Sequence of chain 14.C:
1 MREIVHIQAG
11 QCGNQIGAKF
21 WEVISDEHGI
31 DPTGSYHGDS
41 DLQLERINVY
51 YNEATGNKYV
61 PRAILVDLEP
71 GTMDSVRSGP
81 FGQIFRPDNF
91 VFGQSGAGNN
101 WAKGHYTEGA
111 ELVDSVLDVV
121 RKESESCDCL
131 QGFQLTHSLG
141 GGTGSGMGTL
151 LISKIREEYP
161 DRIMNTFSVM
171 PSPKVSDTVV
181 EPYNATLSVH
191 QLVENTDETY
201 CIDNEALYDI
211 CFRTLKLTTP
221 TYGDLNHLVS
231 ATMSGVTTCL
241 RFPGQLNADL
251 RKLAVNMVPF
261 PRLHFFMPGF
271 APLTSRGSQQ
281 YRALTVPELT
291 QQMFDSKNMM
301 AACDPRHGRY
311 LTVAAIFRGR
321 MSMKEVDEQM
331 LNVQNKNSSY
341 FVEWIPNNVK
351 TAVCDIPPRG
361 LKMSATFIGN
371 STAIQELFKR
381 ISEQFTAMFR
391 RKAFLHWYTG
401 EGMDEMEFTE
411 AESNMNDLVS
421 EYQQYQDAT

Binding-site contacts:
Ligand atom C42 contacts residue VAL23 of chain 14.C at 3.4 Å (hydrophobic).
Ligand atom C19 contacts residue THR274 of chain 14.C at 3.2 Å.
Ligand atom C08 contacts residue LEU228 of chain 14.C at 3.6 Å (hydrophobic).
Ligand atom C44 contacts residue GLY360 of chain 14.C at 3.9 Å.
Ligand atom O13 contacts residue PRO358 of chain 14.C at 3.5 Å.
Ligand atom C40 contacts residue SER234 of chain 14.C at 3.1 Å.
Ligand atom C06 contacts residue ASP224 of chain 14.C at 3.4 Å.
Ligand atom C09 contacts residue HIS227 of chain 14.C at 3.3 Å.
Ligand atom O13 contacts residue GLY360 of chain 14.C at 3.8 Å.
Ligand atom C17 contacts residue LEU361 of chain 14.C at 3.9 Å (hydrophobic).
Ligand atom O13 contacts residue ARG359 of chain 14.C at 3.1 Å (salt-bridge).
Ligand atom C40 contacts residue VAL23 of chain 14.C at 3.5 Å (hydrophobic).
Ligand atom C44 contacts residue LEU361 of chain 14.C at 3.8 Å (hydrophobic).
Ligand atom O08 contacts residue ARG276 of chain 14.C at 3.3 Å.
Ligand atom C30 contacts residue HIS227 of chain 14.C at 3.1 Å.
Ligand atom O14 contacts residue HIS227 of chain 14.C at 2.1 Å (h-bond).
Ligand atom C39 contacts residue ALA231 of chain 14.C at 3.8 Å (hydrophobic).
Ligand atom C13 contacts residue HIS227 of chain 14.C at 3.9 Å.
Ligand atom O07 contacts residue ARG276 of chain 14.C at 3.8 Å.
Ligand atom C16 contacts residue PRO272 of chain 14.C at 3.6 Å (hydrophobic).
Ligand atom O06 contacts residue PRO272 of chain 14.C at 3.6 Å.
Ligand atom O06 contacts residue LEU273 of chain 14.C at 3.6 Å.
Ligand atom O05 contacts residue LEU361 of chain 14.C at 3.8 Å.
Ligand atom C14 contacts residue LEU215 of chain 14.C at 3.8 Å (hydrophobic).
Ligand atom C19 contacts residue ARG276 of chain 14.C at 3.9 Å.
Ligand atom C41 contacts residue SER234 of chain 14.C at 3.7 Å.
Ligand atom C41 contacts residue VAL23 of chain 14.C at 2.8 Å (hydrophobic).
Ligand atom C05 contacts residue HIS227 of chain 14.C at 2.9 Å.
Ligand atom O06 contacts residue THR274 of chain 14.C at 3.1 Å (h-bond).
Ligand atom C04 contacts residue HIS227 of chain 14.C at 3.3 Å.
Ligand atom C07 contacts residue HIS227 of chain 14.C at 2.3 Å.
Ligand atom C06 contacts residue HIS227 of chain 14.C at 2.3 Å.
Ligand atom C31 contacts residue HIS227 of chain 14.C at 3.8 Å.
Ligand atom C14 contacts residue THR274 of chain 14.C at 3.6 Å.
Ligand atom C36 contacts residue HIS227 of chain 14.C at 3.7 Å.
Ligand atom C15 contacts residue PRO272 of chain 14.C at 3.3 Å (hydrophobic).
Ligand atom C28 contacts residue PRO358 of chain 14.C at 3.8 Å (hydrophobic).
Ligand atom O06 contacts residue LEU215 of chain 14.C at 3.7 Å.
Ligand atom C08 contacts residue HIS227 of chain 14.C at 2.9 Å.
Ligand atom O12 contacts residue GLY360 of chain 14.C at 3.4 Å (h-bond).

The protein below binds the small molecule below.
Small molecule (SMILES): CC(=O)O[C@H]1C(=O)[C@@]2(C)[C@H]([C@H](OC(=O)c3ccccc3)[C@]3(O)C[C@H](OC(=O)[C@H](O)[C@@H](NC(=O)c4ccccc4)c4ccccc4)C(C)=C1C3(C)C)[C@]1(OC(C)=O)CO[C@@H]1C[C@@H]2O